A small-molecule ligand and the protein it binds are described below.
Small molecule (SMILES): CC(C)n1cnc2/c(=N/c3cccc(Cl)c3)nc(NCCO)[nH]c21

Binding-site contacts:
Ligand atom CAR contacts residue GLY126 of chain 1.C at 3.8 Å.
Ligand atom CAK contacts residue VAL50 of chain 1.C at 4.1 Å (hydrophobic).
Ligand atom C8 contacts residue MET179 of chain 1.C at 3.6 Å (hydrophobic).
Ligand atom C8 contacts residue PRO121 of chain 1.C at 3.6 Å (hydrophobic).
Ligand atom OAC contacts residue ASP127 of chain 1.C at 2.7 Å (salt-bridge).
Ligand atom CAG contacts residue PHE122 of chain 1.C at 3.9 Å (hydrophobic).
Ligand atom CL contacts residue LEU42 of chain 1.C at 3.9 Å.
Ligand atom CAB contacts residue ALA66 of chain 1.C at 3.8 Å (hydrophobic).
Ligand atom N3 contacts residue VAL50 of chain 1.C at 3.9 Å.
Ligand atom CAR contacts residue MET123 of chain 1.C at 3.5 Å (hydrophobic).
Ligand atom CAK contacts residue LEU42 of chain 1.C at 4.0 Å (hydrophobic).
Ligand atom CAG contacts residue LYS124 of chain 1.C at 3.1 Å.
Ligand atom N7 contacts residue PHE122 of chain 1.C at 4.1 Å.
Ligand atom CAA contacts residue MET179 of chain 1.C at 3.6 Å (hydrophobic).
Ligand atom N7 contacts residue MET123 of chain 1.C at 3.2 Å (h-bond).
Ligand atom C4 contacts residue MET179 of chain 1.C at 3.4 Å (hydrophobic).
Ligand atom N6 contacts residue MET123 of chain 1.C at 2.9 Å (h-bond).
Ligand atom N6 contacts residue PHE122 of chain 1.C at 3.7 Å.
Ligand atom CAR contacts residue PHE122 of chain 1.C at 3.8 Å (hydrophobic).
Ligand atom N7 contacts residue MET179 of chain 1.C at 3.4 Å.
Ligand atom CAB contacts residue VAL50 of chain 1.C at 3.9 Å (hydrophobic).
Ligand atom CAJ contacts residue ASP127 of chain 1.C at 3.2 Å.
Ligand atom C5 contacts residue MET123 of chain 1.C at 4.1 Å (hydrophobic).
Ligand atom N6 contacts residue GLY126 of chain 1.C at 3.8 Å.
Ligand atom N9 contacts residue ALA66 of chain 1.C at 3.7 Å.
Ligand atom N9 contacts residue MET179 of chain 1.C at 3.6 Å.
Ligand atom N2 contacts residue VAL50 of chain 1.C at 3.6 Å.
Ligand atom N3 contacts residue MET179 of chain 1.C at 4.0 Å.
Ligand atom N7 contacts residue ALA66 of chain 1.C at 4.0 Å.
Ligand atom CAG contacts residue MET123 of chain 1.C at 3.1 Å (hydrophobic).
Ligand atom CAG contacts residue GLY126 of chain 1.C at 3.6 Å.
Ligand atom CAW contacts residue ALA66 of chain 1.C at 4.0 Å (hydrophobic).
Ligand atom C6 contacts residue MET123 of chain 1.C at 3.9 Å (hydrophobic).
Ligand atom CAB contacts residue LEU120 of chain 1.C at 4.1 Å (hydrophobic).
Ligand atom CAE contacts residue LYS124 of chain 1.C at 3.0 Å.
Ligand atom CAA contacts residue ALA189 of chain 1.C at 4.1 Å (hydrophobic).
Ligand atom C8 contacts residue MET123 of chain 1.C at 3.7 Å (hydrophobic).
Ligand atom C6 contacts residue MET179 of chain 1.C at 3.7 Å (hydrophobic).
Ligand atom C5 contacts residue MET179 of chain 1.C at 3.2 Å (hydrophobic).
Ligand atom C8 contacts residue ALA66 of chain 1.C at 3.6 Å (hydrophobic).

Sequence of chain 1.C:
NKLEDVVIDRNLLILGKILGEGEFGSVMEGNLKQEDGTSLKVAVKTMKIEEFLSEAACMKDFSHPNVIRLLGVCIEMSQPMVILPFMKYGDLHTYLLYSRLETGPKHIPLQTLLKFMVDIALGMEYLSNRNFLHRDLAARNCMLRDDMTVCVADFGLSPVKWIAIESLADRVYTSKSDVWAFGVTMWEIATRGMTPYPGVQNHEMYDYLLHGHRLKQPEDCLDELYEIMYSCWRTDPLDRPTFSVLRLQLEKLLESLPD